The small molecule below binds the protein below.
Small molecule (SMILES): CC(=O)N[C@@H]1[C@@H](O)[C@H](O)[C@@H](CO)O[C@H]1O

Binding-site contacts:
Ligand atom N2 contacts residue ASN671 of chain 1.A at 3.2 Å (h-bond).
Ligand atom C3 contacts residue ASN671 of chain 1.A at 3.7 Å.
Ligand atom C1 contacts residue ASN671 of chain 1.A at 1.4 Å.
Ligand atom O3 contacts residue ASN671 of chain 1.A at 4.2 Å.
Ligand atom C2 contacts residue ASN671 of chain 1.A at 2.4 Å.
Ligand atom C4 contacts residue ASN671 of chain 1.A at 4.2 Å.
Ligand atom C7 contacts residue ASN674 of chain 1.A at 4.2 Å.
Ligand atom O5 contacts residue ASN671 of chain 1.A at 2.4 Å (h-bond).
Ligand atom C8 contacts residue ASN671 of chain 1.A at 3.7 Å.
Ligand atom C8 contacts residue ASN674 of chain 1.A at 3.6 Å.
Ligand atom O7 contacts residue ASN674 of chain 1.A at 4.0 Å.
Ligand atom O7 contacts residue ASN671 of chain 1.A at 3.2 Å (h-bond).
Ligand atom C7 contacts residue ASN671 of chain 1.A at 3.5 Å.
Ligand atom C5 contacts residue ASN671 of chain 1.A at 3.6 Å.

Sequence of chain 1.A:
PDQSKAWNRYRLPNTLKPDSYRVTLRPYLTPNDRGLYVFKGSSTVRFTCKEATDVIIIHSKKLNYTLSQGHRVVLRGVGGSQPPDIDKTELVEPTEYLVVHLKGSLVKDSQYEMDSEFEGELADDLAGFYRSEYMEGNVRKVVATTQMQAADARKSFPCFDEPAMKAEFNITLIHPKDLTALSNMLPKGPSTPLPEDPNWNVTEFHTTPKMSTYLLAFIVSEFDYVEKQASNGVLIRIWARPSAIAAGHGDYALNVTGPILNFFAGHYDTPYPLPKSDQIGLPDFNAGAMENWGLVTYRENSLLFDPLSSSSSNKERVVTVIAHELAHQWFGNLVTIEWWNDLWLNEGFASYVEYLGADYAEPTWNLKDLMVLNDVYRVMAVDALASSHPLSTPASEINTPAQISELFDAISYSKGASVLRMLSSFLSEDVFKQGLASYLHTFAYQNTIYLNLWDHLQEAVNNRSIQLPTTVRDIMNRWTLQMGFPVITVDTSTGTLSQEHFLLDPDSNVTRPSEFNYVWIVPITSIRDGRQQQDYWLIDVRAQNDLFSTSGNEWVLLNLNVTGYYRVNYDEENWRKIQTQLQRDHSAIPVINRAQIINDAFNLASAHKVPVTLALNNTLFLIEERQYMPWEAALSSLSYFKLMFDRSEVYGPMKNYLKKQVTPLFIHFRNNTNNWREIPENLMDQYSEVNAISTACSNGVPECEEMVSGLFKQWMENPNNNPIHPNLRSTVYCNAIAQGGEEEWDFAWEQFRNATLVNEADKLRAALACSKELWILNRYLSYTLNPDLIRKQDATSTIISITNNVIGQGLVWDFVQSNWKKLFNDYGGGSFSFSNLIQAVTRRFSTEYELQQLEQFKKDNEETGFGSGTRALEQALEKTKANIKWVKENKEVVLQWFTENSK